The protein below binds the small molecule below.
Small molecule (SMILES): CC(C)CN(C[C@@H](O)[C@H](Cc1cc(F)cc(F)c1)NC(=O)O[C@@H]1C[C@@H]2CO[C@@H]3OCC[C@H]1[C@H]23)S(=O)(=O)c1ccc2nc(NC3CC3)sc2c1

Binding-site contacts:
Ligand atom C32 contacts residue ASP25 of chain 1.B at 3.2 Å.
Ligand atom C7 contacts residue ALA28 of chain 1.B at 3.4 Å (hydrophobic).
Ligand atom O9 contacts residue ILE50 of chain 1.A at 3.5 Å.
Ligand atom N20 contacts residue GLY27 of chain 1.A at 3.3 Å (h-bond).
Ligand atom F62 contacts residue GLY49 of chain 1.A at 2.9 Å.
Ligand atom C35 contacts residue VAL82 of chain 1.B at 3.6 Å (hydrophobic).
Ligand atom F61 contacts residue GOL1 of chain 1.F at 3.4 Å.
Ligand atom C36 contacts residue GLY49 of chain 1.A at 3.5 Å.
Ligand atom C55 contacts residue ASP30 of chain 1.B at 3.4 Å.
Ligand atom F61 contacts residue ARG8 of chain 1.B at 3.6 Å.
Ligand atom O28 contacts residue ASP29 of chain 1.A at 2.8 Å (salt-bridge).
Ligand atom O18 contacts residue ASP25 of chain 1.B at 2.7 Å (salt-bridge).
Ligand atom F62 contacts residue ILE50 of chain 1.A at 3.0 Å.
Ligand atom O28 contacts residue ALA28 of chain 1.A at 3.6 Å.
Ligand atom O18 contacts residue GLY27 of chain 1.A at 3.4 Å.
Ligand atom C16 contacts residue ASP25 of chain 1.B at 3.2 Å.
Ligand atom C42 contacts residue ASP30 of chain 1.A at 3.6 Å.
Ligand atom C56 contacts residue ASP29 of chain 1.B at 3.5 Å.
Ligand atom O10 contacts residue GLY49 of chain 1.B at 3.0 Å.
Ligand atom C53 contacts residue ASP30 of chain 1.B at 3.4 Å.
Ligand atom C33 contacts residue GLY27 of chain 1.A at 3.5 Å.
Ligand atom N54 contacts residue ASP30 of chain 1.B at 2.5 Å (salt-bridge).
Ligand atom C32 contacts residue GLY27 of chain 1.A at 3.6 Å.
Ligand atom O43 contacts residue ASP29 of chain 1.A at 3.2 Å (salt-bridge).
Ligand atom N52 contacts residue ASP30 of chain 1.B at 3.3 Å (salt-bridge).
Ligand atom C17 contacts residue ASP25 of chain 1.B at 3.3 Å.
Ligand atom C6 contacts residue ALA28 of chain 1.B at 3.4 Å (hydrophobic).
Ligand atom C17 contacts residue ASP25 of chain 1.A at 3.5 Å.
Ligand atom F62 contacts residue PRO81 of chain 1.B at 2.9 Å.
Ligand atom O18 contacts residue ASP25 of chain 1.A at 2.7 Å (salt-bridge).
Ligand atom C57 contacts residue ASP29 of chain 1.B at 3.0 Å.
Ligand atom C7 contacts residue ASP30 of chain 1.B at 3.5 Å.
Ligand atom O9 contacts residue ILE84 of chain 1.B at 3.4 Å.
Ligand atom C12 contacts residue GLY27 of chain 1.B at 3.5 Å.
Ligand atom C34 contacts residue VAL82 of chain 1.B at 3.6 Å (hydrophobic).
Ligand atom C27 contacts residue ASP29 of chain 1.A at 3.4 Å.
Ligand atom C4 contacts residue GLY48 of chain 1.B at 3.2 Å.
Ligand atom C56 contacts residue ASP30 of chain 1.B at 3.6 Å.
Ligand atom C31 contacts residue GLY48 of chain 1.A at 2.9 Å.
Ligand atom O43 contacts residue ASP30 of chain 1.A at 2.9 Å (salt-bridge).

Sequence of chain 1.B:
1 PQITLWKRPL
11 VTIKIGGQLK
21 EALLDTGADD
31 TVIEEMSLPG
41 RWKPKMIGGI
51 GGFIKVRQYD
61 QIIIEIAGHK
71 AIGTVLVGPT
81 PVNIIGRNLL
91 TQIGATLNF

Sequence of chain 1.A:
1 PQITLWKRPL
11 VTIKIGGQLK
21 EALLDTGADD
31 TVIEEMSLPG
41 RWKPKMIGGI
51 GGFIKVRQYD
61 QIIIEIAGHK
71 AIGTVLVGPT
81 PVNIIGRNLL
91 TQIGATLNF